Sequence of chain 1.I:
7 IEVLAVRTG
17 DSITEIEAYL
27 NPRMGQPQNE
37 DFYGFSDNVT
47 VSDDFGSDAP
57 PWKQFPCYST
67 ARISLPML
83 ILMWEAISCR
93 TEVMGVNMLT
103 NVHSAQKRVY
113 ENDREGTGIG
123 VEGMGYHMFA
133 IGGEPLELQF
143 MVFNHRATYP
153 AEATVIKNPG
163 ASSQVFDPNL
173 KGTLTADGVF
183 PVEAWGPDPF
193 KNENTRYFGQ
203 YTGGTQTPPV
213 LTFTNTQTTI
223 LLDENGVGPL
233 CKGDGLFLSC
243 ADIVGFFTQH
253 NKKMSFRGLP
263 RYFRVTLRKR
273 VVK

The small molecule below binds the protein below.
Small molecule (SMILES): CC(=O)N[C@H]1[C@@H](O[C@H]2[C@@H](O)[C@@H](CO)O[C@@H](O[C@H]3[C@@H](O)[C@@H](CO)O[C@H](O[C@@H]4[C@H](O)[C@@H](O)[C@H](O)O[C@@H]4CO)[C@@H]3O)[C@@H]2NC(C)=O)O[C@H](CO)[C@H](O)[C@@H]1O

Binding-site contacts:
Ligand atom C2 contacts residue GLN251 of chain 1.I at 3.8 Å.
Ligand atom O6 contacts residue GLN32 of chain 1.I at 2.9 Å (h-bond).
Ligand atom C1 contacts residue ASN44 of chain 1.I at 3.5 Å.
Ligand atom O4 contacts residue ASP49 of chain 1.J at 3.6 Å.
Ligand atom O4 contacts residue ASN44 of chain 1.I at 3.0 Å (h-bond).
Ligand atom C2 contacts residue ASN44 of chain 1.I at 3.7 Å.
Ligand atom C5 contacts residue ASN44 of chain 1.I at 3.8 Å.
Ligand atom C8 contacts residue GLN251 of chain 1.I at 3.6 Å.
Ligand atom C6 contacts residue ASP43 of chain 1.I at 3.1 Å.
Ligand atom C8 contacts residue PHE249 of chain 1.I at 3.7 Å (hydrophobic).
Ligand atom C7 contacts residue PHE51 of chain 1.J at 3.8 Å (hydrophobic).
Ligand atom O4 contacts residue ASP50 of chain 1.J at 3.6 Å.
Ligand atom C7 contacts residue ASN253 of chain 1.I at 3.6 Å.
Ligand atom O5 contacts residue ASP43 of chain 1.I at 3.7 Å.
Ligand atom O4 contacts residue GLN251 of chain 1.I at 2.7 Å (h-bond).
Ligand atom O6 contacts residue ASP43 of chain 1.I at 2.6 Å (salt-bridge).
Ligand atom C7 contacts residue LYS255 of chain 1.I at 3.7 Å.
Ligand atom O3 contacts residue ASN44 of chain 1.I at 3.4 Å (h-bond).
Ligand atom C4 contacts residue GLN251 of chain 1.I at 3.8 Å.
Ligand atom O4 contacts residue ASN44 of chain 1.I at 3.5 Å (h-bond).
Ligand atom O7 contacts residue ASN253 of chain 1.I at 2.8 Å (h-bond).
Ligand atom O4 contacts residue ASP43 of chain 1.I at 3.0 Å (salt-bridge).
Ligand atom C3 contacts residue GLN251 of chain 1.I at 3.7 Å.
Ligand atom O7 contacts residue GLN251 of chain 1.I at 3.0 Å (h-bond).
Ligand atom O6 contacts residue ASP43 of chain 1.I at 2.9 Å (salt-bridge).
Ligand atom C8 contacts residue PHE51 of chain 1.J at 3.4 Å (hydrophobic).
Ligand atom C6 contacts residue ASP43 of chain 1.I at 3.7 Å.
Ligand atom C8 contacts residue ASN253 of chain 1.I at 3.6 Å.
Ligand atom N2 contacts residue GLN251 of chain 1.I at 3.0 Å (h-bond).
Ligand atom C4 contacts residue PHE38 of chain 1.I at 3.8 Å (hydrophobic).
Ligand atom C8 contacts residue PHE38 of chain 1.I at 3.8 Å (hydrophobic).
Ligand atom O7 contacts residue LYS255 of chain 1.I at 3.0 Å.
Ligand atom C6 contacts residue GLN32 of chain 1.I at 3.4 Å.
Ligand atom C4 contacts residue ASP43 of chain 1.I at 3.7 Å.
Ligand atom O7 contacts residue ASP50 of chain 1.J at 3.4 Å.
Ligand atom O3 contacts residue GLN251 of chain 1.I at 3.3 Å (h-bond).
Ligand atom O3 contacts residue ASP49 of chain 1.J at 2.8 Å (salt-bridge).
Ligand atom O2 contacts residue LYS255 of chain 1.I at 3.2 Å.
Ligand atom O5 contacts residue ASN44 of chain 1.I at 2.9 Å (h-bond).
Ligand atom O7 contacts residue PHE51 of chain 1.J at 2.8 Å (h-bond).

Sequence of chain 1.J:
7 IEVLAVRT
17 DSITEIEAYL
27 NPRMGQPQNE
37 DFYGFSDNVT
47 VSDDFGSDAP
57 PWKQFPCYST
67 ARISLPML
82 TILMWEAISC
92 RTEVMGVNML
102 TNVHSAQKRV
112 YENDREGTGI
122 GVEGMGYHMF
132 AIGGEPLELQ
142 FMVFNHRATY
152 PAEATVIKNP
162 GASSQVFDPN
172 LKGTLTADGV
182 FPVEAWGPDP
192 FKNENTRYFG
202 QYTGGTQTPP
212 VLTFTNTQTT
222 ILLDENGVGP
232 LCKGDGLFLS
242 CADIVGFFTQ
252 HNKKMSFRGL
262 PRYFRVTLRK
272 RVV